Binding-site contacts:
Ligand atom C14 contacts residue TYR159 of chain 1.B at 3.4 Å (hydrophobic).
Ligand atom C contacts residue HIS183 of chain 1.B at 3.2 Å.
Ligand atom C9 contacts residue ILE187 of chain 1.B at 3.8 Å (hydrophobic).
Ligand atom C13 contacts residue ILE187 of chain 1.B at 3.9 Å (hydrophobic).
Ligand atom C3 contacts residue HIS183 of chain 1.B at 3.6 Å.
Ligand atom C5 contacts residue PHE144 of chain 1.B at 3.8 Å (hydrophobic).
Ligand atom N contacts residue HIS183 of chain 1.B at 2.9 Å (h-bond).
Ligand atom C5 contacts residue VAL185 of chain 1.B at 3.8 Å (hydrophobic).
Ligand atom CL contacts residue ILE163 of chain 1.B at 3.7 Å.
Ligand atom C15 contacts residue MET160 of chain 1.B at 3.8 Å (hydrophobic).
Ligand atom C2 contacts residue HIS183 of chain 1.B at 3.3 Å.
Ligand atom N1 contacts residue VAL185 of chain 1.B at 2.7 Å (h-bond).
Ligand atom C11 contacts residue VAL185 of chain 1.B at 3.8 Å (hydrophobic).
Ligand atom C5 contacts residue PRO182 of chain 1.B at 3.1 Å (hydrophobic).
Ligand atom C4 contacts residue ASN141 of chain 1.B at 3.6 Å.
Ligand atom C8 contacts residue ILE187 of chain 1.B at 3.8 Å (hydrophobic).
Ligand atom C16 contacts residue MET160 of chain 1.B at 3.8 Å (hydrophobic).
Ligand atom C17 contacts residue MET248 of chain 1.B at 3.8 Å (hydrophobic).
Ligand atom C2 contacts residue ASN141 of chain 1.B at 3.7 Å.
Ligand atom C16 contacts residue MET248 of chain 1.B at 3.8 Å (hydrophobic).
Ligand atom C4 contacts residue VAL185 of chain 1.B at 3.5 Å (hydrophobic).
Ligand atom N contacts residue MET186 of chain 1.B at 3.9 Å.
Ligand atom C11 contacts residue PRO182 of chain 1.B at 3.2 Å (hydrophobic).
Ligand atom O contacts residue ASN141 of chain 1.B at 3.7 Å.
Ligand atom C7 contacts residue PHE144 of chain 1.B at 3.6 Å (hydrophobic).
Ligand atom O contacts residue MET186 of chain 1.B at 3.9 Å.
Ligand atom C15 contacts residue ILE156 of chain 1.B at 3.6 Å (hydrophobic).
Ligand atom C3 contacts residue PRO182 of chain 1.B at 3.5 Å (hydrophobic).
Ligand atom C4 contacts residue PRO182 of chain 1.B at 3.4 Å (hydrophobic).
Ligand atom C3 contacts residue VAL185 of chain 1.B at 3.2 Å (hydrophobic).
Ligand atom C8 contacts residue LEU147 of chain 1.B at 3.5 Å (hydrophobic).
Ligand atom CL contacts residue VAL185 of chain 1.B at 3.6 Å.
Ligand atom N1 contacts residue PRO182 of chain 1.B at 2.8 Å (h-bond).
Ligand atom C15 contacts residue TYR159 of chain 1.B at 3.9 Å (hydrophobic).
Ligand atom C3 contacts residue ASN141 of chain 1.B at 3.2 Å.
Ligand atom C1 contacts residue HIS183 of chain 1.B at 3.9 Å.
Ligand atom CL contacts residue MET244 of chain 1.B at 3.4 Å.
Ligand atom C6 contacts residue PHE144 of chain 1.B at 3.9 Å (hydrophobic).
Ligand atom C7 contacts residue LEU147 of chain 1.B at 3.5 Å (hydrophobic).
Ligand atom C6 contacts residue PRO182 of chain 1.B at 3.6 Å (hydrophobic).

Sequence of chain 1.B:
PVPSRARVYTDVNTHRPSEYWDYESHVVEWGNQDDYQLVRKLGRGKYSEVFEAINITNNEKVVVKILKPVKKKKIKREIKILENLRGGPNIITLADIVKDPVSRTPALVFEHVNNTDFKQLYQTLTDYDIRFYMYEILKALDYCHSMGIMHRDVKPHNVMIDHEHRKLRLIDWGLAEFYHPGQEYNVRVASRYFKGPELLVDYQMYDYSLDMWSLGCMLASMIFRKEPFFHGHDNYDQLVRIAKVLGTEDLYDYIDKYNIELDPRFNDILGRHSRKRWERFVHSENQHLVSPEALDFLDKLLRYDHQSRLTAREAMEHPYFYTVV

A small-molecule ligand and the protein it binds are described below.
Small molecule (SMILES): CC(=O)NCCCNCc1ccc(-c2ccccc2)c(Cl)c1